Binding-site contacts:
Ligand atom O6 contacts residue THR208 of chain 1.M at 3.6 Å.
Ligand atom N2 contacts residue ASN242 of chain 1.M at 3.0 Å (h-bond).
Ligand atom C5 contacts residue ASN242 of chain 1.M at 3.5 Å.
Ligand atom C2 contacts residue THR244 of chain 1.M at 4.4 Å.
Ligand atom O3 contacts residue THR244 of chain 1.M at 2.8 Å (h-bond).
Ligand atom O6 contacts residue ARG212 of chain 1.M at 3.8 Å.
Ligand atom O5 contacts residue GLY241 of chain 1.M at 4.1 Å.
Ligand atom C2 contacts residue ASN242 of chain 1.M at 2.6 Å.
Ligand atom C1 contacts residue ASN242 of chain 1.M at 1.5 Å.
Ligand atom C3 contacts residue ASN242 of chain 1.M at 3.9 Å.
Ligand atom O5 contacts residue ASN242 of chain 1.M at 2.4 Å (h-bond).
Ligand atom C4 contacts residue ASN242 of chain 1.M at 4.2 Å.
Ligand atom C7 contacts residue ASN242 of chain 1.M at 3.6 Å.
Ligand atom C8 contacts residue ASN242 of chain 1.M at 3.8 Å.
Ligand atom C3 contacts residue THR244 of chain 1.M at 4.0 Å.

Sequence of chain 1.M:
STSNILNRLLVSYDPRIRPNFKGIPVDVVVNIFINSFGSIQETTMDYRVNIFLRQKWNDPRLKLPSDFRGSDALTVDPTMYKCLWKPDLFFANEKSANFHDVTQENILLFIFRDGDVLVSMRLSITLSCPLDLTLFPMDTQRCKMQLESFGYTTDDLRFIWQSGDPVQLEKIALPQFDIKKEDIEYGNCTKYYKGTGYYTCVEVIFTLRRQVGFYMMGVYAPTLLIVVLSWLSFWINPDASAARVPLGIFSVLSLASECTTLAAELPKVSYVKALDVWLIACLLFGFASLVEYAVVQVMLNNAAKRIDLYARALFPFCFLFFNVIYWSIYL

This small molecule binds to this protein.
Small molecule (SMILES): CC(=O)N[C@H]1[C@H](O[C@H]2[C@H](O)[C@@H](NC(C)=O)CO[C@@H]2CO)O[C@H](CO)[C@@H](O[C@@H]2O[C@H](CO)[C@@H](O)[C@H](O)[C@@H]2O)[C@@H]1O